Binding-site contacts:
Ligand atom C6 contacts residue THR309 of chain 1.E at 4.2 Å.
Ligand atom C8 contacts residue THR31 of chain 1.E at 3.6 Å.
Ligand atom O5 contacts residue THR309 of chain 1.E at 3.5 Å (h-bond).
Ligand atom C1 contacts residue ALA30 of chain 1.E at 4.5 Å (hydrophobic).
Ligand atom O5 contacts residue ASN29 of chain 1.E at 2.4 Å (h-bond).
Ligand atom O6 contacts residue LEU52 of chain 1.F at 3.4 Å.
Ligand atom C1 contacts residue ASN29 of chain 1.E at 1.4 Å.
Ligand atom C1 contacts residue THR309 of chain 1.E at 4.0 Å.
Ligand atom C7 contacts residue ASN29 of chain 1.E at 3.2 Å.
Ligand atom C4 contacts residue ASN29 of chain 1.E at 4.0 Å.
Ligand atom O6 contacts residue THR309 of chain 1.E at 3.7 Å.
Ligand atom C3 contacts residue ASN29 of chain 1.E at 3.6 Å.
Ligand atom C6 contacts residue THR31 of chain 1.E at 4.2 Å.
Ligand atom C5 contacts residue ASN29 of chain 1.E at 3.6 Å.
Ligand atom O5 contacts residue ALA30 of chain 1.E at 4.5 Å.
Ligand atom N2 contacts residue ASN29 of chain 1.E at 2.7 Å (h-bond).
Ligand atom C2 contacts residue ASN29 of chain 1.E at 2.2 Å.
Ligand atom C8 contacts residue ASN29 of chain 1.E at 4.4 Å.
Ligand atom O7 contacts residue ASN29 of chain 1.E at 3.1 Å (h-bond).
Ligand atom C6 contacts residue LEU52 of chain 1.F at 4.0 Å (hydrophobic).

This small molecule binds to this protein.
Small molecule (SMILES): CC(=O)N[C@H]1[C@H](O[C@H]2[C@H](O)[C@@H](NC(C)=O)CO[C@@H]2CO)O[C@H](CO)[C@@H](O[C@@H]2O[C@H](CO)[C@@H](O)[C@H](O[C@H]3O[C@H](CO)[C@@H](O)[C@H](O)[C@@H]3O)[C@@H]2O)[C@@H]1O

Sequence of chain 1.E:
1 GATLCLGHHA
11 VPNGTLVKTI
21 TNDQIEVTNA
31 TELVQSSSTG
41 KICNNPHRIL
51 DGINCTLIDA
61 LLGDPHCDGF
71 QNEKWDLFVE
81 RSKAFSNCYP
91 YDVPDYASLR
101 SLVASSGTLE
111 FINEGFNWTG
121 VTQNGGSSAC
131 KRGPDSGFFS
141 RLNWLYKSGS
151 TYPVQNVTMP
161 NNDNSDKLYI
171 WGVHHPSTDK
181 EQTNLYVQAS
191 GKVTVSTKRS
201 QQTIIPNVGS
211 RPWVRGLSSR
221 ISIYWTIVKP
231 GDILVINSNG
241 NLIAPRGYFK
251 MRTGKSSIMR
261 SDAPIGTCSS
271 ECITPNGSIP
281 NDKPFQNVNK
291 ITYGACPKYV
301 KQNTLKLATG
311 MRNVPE

Sequence of chain 1.F:
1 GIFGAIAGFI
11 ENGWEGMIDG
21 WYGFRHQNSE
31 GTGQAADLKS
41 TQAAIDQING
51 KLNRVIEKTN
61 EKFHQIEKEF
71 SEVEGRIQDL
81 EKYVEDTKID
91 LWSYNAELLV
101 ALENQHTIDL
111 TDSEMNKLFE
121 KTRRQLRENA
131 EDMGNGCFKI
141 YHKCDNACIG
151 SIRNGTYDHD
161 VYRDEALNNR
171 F